Sequence of chain 1.B:
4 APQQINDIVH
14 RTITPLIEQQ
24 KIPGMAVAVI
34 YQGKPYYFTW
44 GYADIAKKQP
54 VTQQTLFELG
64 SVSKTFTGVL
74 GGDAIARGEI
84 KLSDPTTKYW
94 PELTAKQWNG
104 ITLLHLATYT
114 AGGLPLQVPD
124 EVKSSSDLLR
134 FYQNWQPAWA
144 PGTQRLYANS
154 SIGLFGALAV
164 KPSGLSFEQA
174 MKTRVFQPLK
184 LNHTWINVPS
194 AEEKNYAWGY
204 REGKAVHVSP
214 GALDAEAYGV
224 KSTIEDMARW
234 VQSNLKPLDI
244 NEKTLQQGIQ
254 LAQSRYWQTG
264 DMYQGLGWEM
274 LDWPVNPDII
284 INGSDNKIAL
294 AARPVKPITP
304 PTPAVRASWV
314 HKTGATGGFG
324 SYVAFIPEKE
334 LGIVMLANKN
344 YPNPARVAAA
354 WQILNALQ

The small molecule below binds the protein below.
Small molecule (SMILES): C[C@](Cn1ccnn1)([C@@H](N/C=C\C=O)C(=O)O)[SH](=O)=O

Binding-site contacts:
Ligand atom C19 contacts residue GLN120 of chain 1.B at 3.1 Å.
Ligand atom C18 contacts residue ASP123 of chain 1.B at 4.0 Å.
Ligand atom O11 contacts residue GLN120 of chain 1.B at 4.0 Å.
Ligand atom O8 contacts residue TYR150 of chain 1.B at 2.8 Å (h-bond).
Ligand atom C7 contacts residue LYS67 of chain 1.B at 4.2 Å.
Ligand atom O8 contacts residue THR316 of chain 1.B at 4.5 Å.
Ligand atom C6 contacts residue ALA318 of chain 1.B at 4.0 Å (hydrophobic).
Ligand atom N4 contacts residue ASN152 of chain 1.B at 4.2 Å.
Ligand atom N4 contacts residue ALA318 of chain 1.B at 3.8 Å.
Ligand atom N15 contacts residue GLN120 of chain 1.B at 3.5 Å.
Ligand atom O13 contacts residue THR319 of chain 1.B at 3.5 Å.
Ligand atom O8 contacts residue LYS315 of chain 1.B at 4.4 Å.
Ligand atom C9 contacts residue ALA318 of chain 1.B at 4.5 Å (hydrophobic).
Ligand atom C18 contacts residue TYR221 of chain 1.B at 4.2 Å (hydrophobic).
Ligand atom N17 contacts residue TYR221 of chain 1.B at 3.2 Å (h-bond).
Ligand atom C20 contacts residue TYR221 of chain 1.B at 3.5 Å (hydrophobic).
Ligand atom C14 contacts residue ASN152 of chain 1.B at 4.3 Å.
Ligand atom O10 contacts residue THR319 of chain 1.B at 4.4 Å.
Ligand atom C5 contacts residue ALA318 of chain 1.B at 3.1 Å (hydrophobic).
Ligand atom C7 contacts residue ALA318 of chain 1.B at 4.1 Å (hydrophobic).
Ligand atom O8 contacts residue LYS67 of chain 1.B at 3.9 Å.
Ligand atom C18 contacts residue GLN120 of chain 1.B at 3.6 Å.
Ligand atom O8 contacts residue SER64 of chain 1.B at 1.5 Å (h-bond).
Ligand atom C6 contacts residue SER64 of chain 1.B at 2.5 Å.
Ligand atom N16 contacts residue ASN152 of chain 1.B at 4.2 Å.
Ligand atom C7 contacts residue TYR150 of chain 1.B at 3.9 Å (hydrophobic).
Ligand atom N16 contacts residue TYR221 of chain 1.B at 3.4 Å (h-bond).
Ligand atom N16 contacts residue GLN120 of chain 1.B at 4.2 Å.
Ligand atom C9 contacts residue GLN120 of chain 1.B at 4.4 Å.
Ligand atom C3 contacts residue ALA318 of chain 1.B at 3.8 Å (hydrophobic).
Ligand atom N17 contacts residue GLN120 of chain 1.B at 4.3 Å.
Ligand atom C14 contacts residue GLN120 of chain 1.B at 3.4 Å.
Ligand atom C7 contacts residue SER64 of chain 1.B at 1.4 Å.
Ligand atom O13 contacts residue GLY320 of chain 1.B at 3.3 Å (h-bond).
Ligand atom C5 contacts residue SER64 of chain 1.B at 3.4 Å.
Ligand atom C6 contacts residue ASN152 of chain 1.B at 4.2 Å.